Sequence of chain 1.E:
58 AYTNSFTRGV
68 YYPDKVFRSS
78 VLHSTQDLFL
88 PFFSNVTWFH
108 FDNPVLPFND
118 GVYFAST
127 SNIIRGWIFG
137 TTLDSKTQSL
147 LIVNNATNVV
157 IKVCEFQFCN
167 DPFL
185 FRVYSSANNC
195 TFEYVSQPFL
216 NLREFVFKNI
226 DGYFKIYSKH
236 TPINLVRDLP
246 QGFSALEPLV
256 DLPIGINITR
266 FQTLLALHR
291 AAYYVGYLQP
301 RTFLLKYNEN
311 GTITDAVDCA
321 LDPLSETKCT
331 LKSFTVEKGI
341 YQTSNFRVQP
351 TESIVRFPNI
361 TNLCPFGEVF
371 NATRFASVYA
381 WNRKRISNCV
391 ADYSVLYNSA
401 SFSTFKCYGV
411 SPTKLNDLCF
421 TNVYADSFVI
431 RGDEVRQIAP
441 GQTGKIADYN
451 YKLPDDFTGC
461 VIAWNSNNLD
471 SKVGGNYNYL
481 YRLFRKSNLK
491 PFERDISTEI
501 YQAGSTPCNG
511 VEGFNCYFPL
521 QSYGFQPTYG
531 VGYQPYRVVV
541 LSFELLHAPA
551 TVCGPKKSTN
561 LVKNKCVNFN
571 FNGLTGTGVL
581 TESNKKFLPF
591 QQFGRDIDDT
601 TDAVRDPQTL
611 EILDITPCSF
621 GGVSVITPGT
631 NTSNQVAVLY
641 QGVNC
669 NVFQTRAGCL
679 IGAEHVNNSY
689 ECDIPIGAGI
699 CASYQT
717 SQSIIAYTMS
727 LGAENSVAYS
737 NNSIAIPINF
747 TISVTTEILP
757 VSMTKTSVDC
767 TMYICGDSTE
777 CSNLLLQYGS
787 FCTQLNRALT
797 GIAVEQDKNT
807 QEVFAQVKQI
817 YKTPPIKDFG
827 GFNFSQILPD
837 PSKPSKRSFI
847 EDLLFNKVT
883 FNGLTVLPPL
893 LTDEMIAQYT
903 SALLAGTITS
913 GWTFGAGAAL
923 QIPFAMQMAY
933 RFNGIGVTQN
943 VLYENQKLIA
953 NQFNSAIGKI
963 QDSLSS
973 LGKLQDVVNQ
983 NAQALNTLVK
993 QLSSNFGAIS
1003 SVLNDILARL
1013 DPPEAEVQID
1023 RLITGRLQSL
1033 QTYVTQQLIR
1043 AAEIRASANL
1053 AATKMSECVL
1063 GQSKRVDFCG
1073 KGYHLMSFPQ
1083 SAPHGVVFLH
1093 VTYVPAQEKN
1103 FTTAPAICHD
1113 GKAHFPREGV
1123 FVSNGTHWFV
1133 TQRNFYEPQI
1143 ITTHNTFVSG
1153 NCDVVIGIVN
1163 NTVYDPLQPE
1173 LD

Sequence of chain 1.A:
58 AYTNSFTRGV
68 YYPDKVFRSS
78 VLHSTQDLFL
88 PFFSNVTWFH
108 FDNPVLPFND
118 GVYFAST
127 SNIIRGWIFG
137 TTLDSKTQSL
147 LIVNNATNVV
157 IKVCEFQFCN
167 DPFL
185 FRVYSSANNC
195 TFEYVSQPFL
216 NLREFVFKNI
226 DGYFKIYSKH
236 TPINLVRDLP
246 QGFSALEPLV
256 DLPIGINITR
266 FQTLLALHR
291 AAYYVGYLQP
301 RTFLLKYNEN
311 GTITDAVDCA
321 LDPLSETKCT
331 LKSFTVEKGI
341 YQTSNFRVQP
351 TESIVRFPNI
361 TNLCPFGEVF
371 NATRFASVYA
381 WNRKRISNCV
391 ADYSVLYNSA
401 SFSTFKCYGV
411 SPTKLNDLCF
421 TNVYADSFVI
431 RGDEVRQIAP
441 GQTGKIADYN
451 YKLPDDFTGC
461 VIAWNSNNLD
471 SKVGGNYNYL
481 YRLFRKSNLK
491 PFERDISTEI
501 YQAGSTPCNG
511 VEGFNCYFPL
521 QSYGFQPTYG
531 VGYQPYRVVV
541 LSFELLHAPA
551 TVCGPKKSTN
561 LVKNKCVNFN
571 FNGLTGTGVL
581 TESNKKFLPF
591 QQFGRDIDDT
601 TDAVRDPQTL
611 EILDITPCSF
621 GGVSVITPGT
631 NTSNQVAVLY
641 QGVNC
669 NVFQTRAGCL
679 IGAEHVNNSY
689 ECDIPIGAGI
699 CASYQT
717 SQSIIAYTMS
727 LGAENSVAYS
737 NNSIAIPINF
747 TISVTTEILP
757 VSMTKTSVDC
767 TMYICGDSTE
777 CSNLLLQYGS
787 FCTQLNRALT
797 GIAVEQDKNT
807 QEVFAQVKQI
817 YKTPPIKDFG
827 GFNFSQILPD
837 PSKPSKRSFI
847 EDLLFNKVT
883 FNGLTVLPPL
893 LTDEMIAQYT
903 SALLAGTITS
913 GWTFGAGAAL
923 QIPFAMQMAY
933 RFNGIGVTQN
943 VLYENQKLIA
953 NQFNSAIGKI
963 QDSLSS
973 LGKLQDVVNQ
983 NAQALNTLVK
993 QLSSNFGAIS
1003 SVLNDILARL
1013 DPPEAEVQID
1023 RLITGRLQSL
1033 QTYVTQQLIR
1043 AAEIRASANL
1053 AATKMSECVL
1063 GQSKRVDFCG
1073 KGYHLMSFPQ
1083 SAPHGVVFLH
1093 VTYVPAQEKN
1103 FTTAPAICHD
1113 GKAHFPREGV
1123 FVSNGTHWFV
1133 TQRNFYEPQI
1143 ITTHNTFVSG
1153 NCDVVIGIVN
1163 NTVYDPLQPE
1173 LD

Binding-site contacts:
Ligand atom C2 contacts residue ASN737 of chain 1.A at 2.5 Å.
Ligand atom C8 contacts residue ILE1158 of chain 1.A at 4.4 Å (hydrophobic).
Ligand atom C4 contacts residue ASN737 of chain 1.A at 4.2 Å.
Ligand atom C8 contacts residue ASN737 of chain 1.A at 4.3 Å.
Ligand atom C1 contacts residue ASP824 of chain 1.E at 4.2 Å.
Ligand atom O5 contacts residue ASP824 of chain 1.E at 4.0 Å.
Ligand atom C1 contacts residue ASN737 of chain 1.A at 1.4 Å.
Ligand atom C5 contacts residue ASN737 of chain 1.A at 3.7 Å.
Ligand atom C3 contacts residue ASN737 of chain 1.A at 3.8 Å.
Ligand atom C7 contacts residue ASN737 of chain 1.A at 3.2 Å.
Ligand atom O7 contacts residue ASN737 of chain 1.A at 3.1 Å (h-bond).
Ligand atom O7 contacts residue ASP824 of chain 1.E at 4.2 Å.
Ligand atom O5 contacts residue ASN737 of chain 1.A at 2.4 Å (h-bond).
Ligand atom N2 contacts residue ASN737 of chain 1.A at 2.9 Å (h-bond).

A protein and the small-molecule ligand that binds it are described below.
Small molecule (SMILES): CC(=O)N[C@@H]1[C@@H](O)[C@H](O)[C@@H](CO)O[C@H]1O